Sequence of chain 1.B:
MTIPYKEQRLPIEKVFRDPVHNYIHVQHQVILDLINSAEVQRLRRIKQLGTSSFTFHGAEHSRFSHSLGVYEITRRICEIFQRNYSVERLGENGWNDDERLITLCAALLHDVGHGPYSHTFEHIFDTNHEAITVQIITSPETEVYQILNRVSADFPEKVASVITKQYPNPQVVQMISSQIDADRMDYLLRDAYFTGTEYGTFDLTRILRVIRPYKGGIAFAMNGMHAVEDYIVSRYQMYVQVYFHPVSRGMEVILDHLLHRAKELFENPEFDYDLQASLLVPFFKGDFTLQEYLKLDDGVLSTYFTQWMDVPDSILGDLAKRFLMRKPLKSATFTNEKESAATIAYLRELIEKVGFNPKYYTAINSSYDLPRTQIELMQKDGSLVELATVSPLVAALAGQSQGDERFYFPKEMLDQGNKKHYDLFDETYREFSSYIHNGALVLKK

Binding-site contacts:
Ligand atom O1B contacts residue HIS143 of chain 1.B at 3.0 Å (h-bond).
Ligand atom N3 contacts residue TYR267 of chain 1.B at 3.8 Å.
Ligand atom N1 contacts residue LEU73 of chain 1.B at 3.6 Å.
Ligand atom PB contacts residue HIS143 of chain 1.B at 3.6 Å.
Ligand atom N6 contacts residue HIS143 of chain 1.B at 4.0 Å.
Ligand atom N7 contacts residue HIS143 of chain 1.B at 3.3 Å.
Ligand atom O2B contacts residue HIS153 of chain 1.B at 4.0 Å.
Ligand atom C2 contacts residue SER76 of chain 1.B at 3.7 Å.
Ligand atom N1 contacts residue SER76 of chain 1.B at 3.7 Å.
Ligand atom N7 contacts residue LEU73 of chain 1.B at 4.0 Å.
Ligand atom O2A contacts residue GLN72 of chain 1.B at 3.4 Å (h-bond).
Ligand atom N3 contacts residue TYR392 of chain 1.B at 4.0 Å.
Ligand atom C5' contacts residue TYR211 of chain 1.B at 3.7 Å (hydrophobic).
Ligand atom C4' contacts residue TYR211 of chain 1.B at 3.7 Å (hydrophobic).
Ligand atom O5' contacts residue TYR211 of chain 1.B at 3.8 Å.
Ligand atom N9 contacts residue LEU73 of chain 1.B at 3.7 Å.
Ligand atom O2A contacts residue ARG87 of chain 1.B at 2.9 Å (salt-bridge).
Ligand atom C2' contacts residue TYR392 of chain 1.B at 3.3 Å (hydrophobic).
Ligand atom O4' contacts residue TYR267 of chain 1.B at 3.6 Å.
Ligand atom O3A contacts residue HIS143 of chain 1.B at 4.0 Å.
Ligand atom C4 contacts residue LEU73 of chain 1.B at 3.6 Å (hydrophobic).
Ligand atom O1A contacts residue HIS138 of chain 1.B at 3.6 Å.
Ligand atom O3' contacts residue TYR263 of chain 1.B at 2.3 Å (h-bond).
Ligand atom O3B contacts residue HIS143 of chain 1.B at 3.2 Å (h-bond).
Ligand atom O3' contacts residue TYR211 of chain 1.B at 3.5 Å (h-bond).
Ligand atom O3' contacts residue TYR392 of chain 1.B at 3.6 Å.
Ligand atom C3' contacts residue TYR263 of chain 1.B at 3.7 Å (hydrophobic).
Ligand atom C2 contacts residue TYR392 of chain 1.B at 3.7 Å (hydrophobic).
Ligand atom O3B contacts residue TYR392 of chain 1.B at 3.9 Å.
Ligand atom N6 contacts residue LEU73 of chain 1.B at 3.0 Å (h-bond).
Ligand atom C5 contacts residue LEU73 of chain 1.B at 3.9 Å (hydrophobic).
Ligand atom N1 contacts residue TYR392 of chain 1.B at 4.0 Å.
Ligand atom C8 contacts residue LEU73 of chain 1.B at 3.9 Å (hydrophobic).
Ligand atom O1G contacts residue TYR392 of chain 1.B at 2.7 Å (h-bond).
Ligand atom O1B contacts residue HIS153 of chain 1.B at 4.0 Å.
Ligand atom C1' contacts residue TYR267 of chain 1.B at 3.5 Å (hydrophobic).
Ligand atom C6 contacts residue LEU73 of chain 1.B at 3.3 Å (hydrophobic).
Ligand atom C8 contacts residue HIS143 of chain 1.B at 3.6 Å.
Ligand atom C5 contacts residue HIS143 of chain 1.B at 3.7 Å.
Ligand atom C2 contacts residue TYR267 of chain 1.B at 3.5 Å (hydrophobic).

The small molecule below binds the protein below.
Small molecule (SMILES): Nc1ncnc2c1ncn2[C@H]1C[C@H](O)[C@@H](CO[P](=O)(O)O[P](=O)(O)OP(=O)(O)O)O1